Sequence of chain 15.F:
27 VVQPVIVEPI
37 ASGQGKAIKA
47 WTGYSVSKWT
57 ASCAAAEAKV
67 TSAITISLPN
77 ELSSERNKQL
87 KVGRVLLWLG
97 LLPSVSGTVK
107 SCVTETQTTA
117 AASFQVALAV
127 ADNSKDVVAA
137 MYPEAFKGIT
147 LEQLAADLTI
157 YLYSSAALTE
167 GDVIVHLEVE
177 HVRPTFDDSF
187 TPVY

Binding-site contacts:
Ligand atom N9 contacts residue LYS143 of chain 29.E at 3.8 Å.
Ligand atom N6 contacts residue TRP47 of chain 29.E at 4.2 Å.
Ligand atom N9 contacts residue GLU140 of chain 29.E at 4.1 Å.
Ligand atom C2 contacts residue TRP47 of chain 29.E at 3.8 Å (hydrophobic).
Ligand atom N1 contacts residue TRP47 of chain 29.E at 3.8 Å.
Ligand atom N7 contacts residue TRP47 of chain 29.E at 4.0 Å.
Ligand atom C1' contacts residue TRP47 of chain 29.E at 4.3 Å (hydrophobic).
Ligand atom C2' contacts residue LYS143 of chain 29.E at 4.5 Å.
Ligand atom O4' contacts residue LYS143 of chain 29.E at 4.2 Å.
Ligand atom N7 contacts residue LYS143 of chain 29.E at 3.7 Å.
Ligand atom C8 contacts residue TRP47 of chain 29.E at 4.0 Å (hydrophobic).
Ligand atom C5 contacts residue TRP47 of chain 29.E at 4.0 Å (hydrophobic).
Ligand atom N3 contacts residue TRP47 of chain 29.E at 3.9 Å.
Ligand atom O4' contacts residue GLU140 of chain 29.E at 4.1 Å.
Ligand atom C2' contacts residue GLU140 of chain 29.E at 3.5 Å.
Ligand atom OP1 contacts residue LYS45 of chain 15.F at 4.3 Å.
Ligand atom C8 contacts residue LYS143 of chain 29.E at 2.8 Å.
Ligand atom C6 contacts residue TRP47 of chain 29.E at 3.9 Å (hydrophobic).
Ligand atom C4 contacts residue TRP47 of chain 29.E at 3.9 Å (hydrophobic).
Ligand atom O4' contacts residue TRP47 of chain 29.E at 4.0 Å.
Ligand atom O2' contacts residue GLU140 of chain 29.E at 3.0 Å (salt-bridge).
Ligand atom C8 contacts residue GLU140 of chain 29.E at 4.1 Å.
Ligand atom C1' contacts residue GLU140 of chain 29.E at 3.2 Å.
Ligand atom C1' contacts residue LYS143 of chain 29.E at 4.0 Å.
Ligand atom N9 contacts residue TRP47 of chain 29.E at 4.0 Å.

The small molecule below binds the protein below.
Small molecule (SMILES): Nc1ncnc2c1ncn2[C@@H]1O[C@H](COP(=O)=O)[C@@H](O[P](=O)(O)OC[C@H]2O[C@@H](n3ccc(=O)[nH]c3=O)[C@H](O)[C@@H]2O)[C@H]1O

Sequence of chain 29.E:
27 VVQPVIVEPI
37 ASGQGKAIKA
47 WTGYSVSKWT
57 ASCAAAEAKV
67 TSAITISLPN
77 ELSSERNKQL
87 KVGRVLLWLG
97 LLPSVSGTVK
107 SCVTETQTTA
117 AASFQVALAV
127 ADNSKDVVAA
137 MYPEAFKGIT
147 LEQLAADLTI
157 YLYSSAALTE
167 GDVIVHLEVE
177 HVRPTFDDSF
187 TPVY